Binding-site contacts:
Ligand atom C16 contacts residue PHE453 of chain 1.A at 3.3 Å (hydrophobic).
Ligand atom C9 contacts residue PHE384 of chain 1.A at 3.5 Å (hydrophobic).
Ligand atom C1 contacts residue GLY264 of chain 1.A at 3.3 Å.
Ligand atom C4 contacts residue TRP263 of chain 1.A at 3.8 Å (hydrophobic).
Ligand atom O2 contacts residue MG1 of chain 1.V at 3.2 Å.
Ligand atom C6 contacts residue LEU460 of chain 1.A at 3.6 Å (hydrophobic).
Ligand atom C8 contacts residue PHE268 of chain 1.A at 3.6 Å (hydrophobic).
Ligand atom C3 contacts residue PHE384 of chain 1.A at 3.7 Å (hydrophobic).
Ligand atom C27 contacts residue PHE278 of chain 1.A at 3.9 Å (hydrophobic).
Ligand atom O contacts residue MG1 of chain 1.V at 3.2 Å.
Ligand atom C2 contacts residue ARG459 of chain 1.A at 3.4 Å.
Ligand atom O3 contacts residue GLY264 of chain 1.A at 3.9 Å.
Ligand atom O contacts residue ARG459 of chain 1.A at 4.0 Å.
Ligand atom C34 contacts residue PHE365 of chain 1.A at 4.0 Å (hydrophobic).
Ligand atom C12 contacts residue PHE453 of chain 1.A at 4.0 Å (hydrophobic).
Ligand atom C8 contacts residue LEU460 of chain 1.A at 3.6 Å (hydrophobic).
Ligand atom C15 contacts residue PHE453 of chain 1.A at 4.0 Å (hydrophobic).
Ligand atom C10 contacts residue LEU387 of chain 1.A at 3.8 Å (hydrophobic).
Ligand atom C5 contacts residue GLY264 of chain 1.A at 3.7 Å.
Ligand atom C14 contacts residue ASN271 of chain 1.A at 3.0 Å.
Ligand atom C39 contacts residue SER449 of chain 1.A at 3.9 Å.
Ligand atom C contacts residue ARG383 of chain 1.A at 3.9 Å.
Ligand atom C39 contacts residue ASN271 of chain 1.A at 4.0 Å.
Ligand atom C37 contacts residue VAL368 of chain 1.A at 3.7 Å (hydrophobic).
Ligand atom C23 contacts residue EGY1 of chain 1.T at 4.0 Å.
Ligand atom C7 contacts residue LEU460 of chain 1.A at 4.0 Å (hydrophobic).
Ligand atom O2 contacts residue TRP263 of chain 1.A at 3.7 Å.
Ligand atom C19 contacts residue LEU275 of chain 1.A at 3.7 Å (hydrophobic).
Ligand atom C4 contacts residue ARG459 of chain 1.A at 3.5 Å.
Ligand atom C33 contacts residue MET322 of chain 1.A at 4.0 Å (hydrophobic).
Ligand atom C25 contacts residue ALA323 of chain 1.A at 3.7 Å (hydrophobic).
Ligand atom C15 contacts residue ASN271 of chain 1.A at 3.7 Å.
Ligand atom C27 contacts residue LEU275 of chain 1.A at 3.7 Å (hydrophobic).
Ligand atom P contacts residue MG1 of chain 1.V at 3.8 Å.
Ligand atom C4 contacts residue LEU460 of chain 1.A at 3.8 Å (hydrophobic).
Ligand atom C17 contacts residue PHE453 of chain 1.A at 3.7 Å (hydrophobic).
Ligand atom C17 contacts residue SER449 of chain 1.A at 4.0 Å.
Ligand atom C24 contacts residue ALA323 of chain 1.A at 3.7 Å (hydrophobic).
Ligand atom C32 contacts residue VAL364 of chain 1.A at 3.6 Å (hydrophobic).
Ligand atom C32 contacts residue PHE365 of chain 1.A at 3.9 Å (hydrophobic).

Sequence of chain 1.A:
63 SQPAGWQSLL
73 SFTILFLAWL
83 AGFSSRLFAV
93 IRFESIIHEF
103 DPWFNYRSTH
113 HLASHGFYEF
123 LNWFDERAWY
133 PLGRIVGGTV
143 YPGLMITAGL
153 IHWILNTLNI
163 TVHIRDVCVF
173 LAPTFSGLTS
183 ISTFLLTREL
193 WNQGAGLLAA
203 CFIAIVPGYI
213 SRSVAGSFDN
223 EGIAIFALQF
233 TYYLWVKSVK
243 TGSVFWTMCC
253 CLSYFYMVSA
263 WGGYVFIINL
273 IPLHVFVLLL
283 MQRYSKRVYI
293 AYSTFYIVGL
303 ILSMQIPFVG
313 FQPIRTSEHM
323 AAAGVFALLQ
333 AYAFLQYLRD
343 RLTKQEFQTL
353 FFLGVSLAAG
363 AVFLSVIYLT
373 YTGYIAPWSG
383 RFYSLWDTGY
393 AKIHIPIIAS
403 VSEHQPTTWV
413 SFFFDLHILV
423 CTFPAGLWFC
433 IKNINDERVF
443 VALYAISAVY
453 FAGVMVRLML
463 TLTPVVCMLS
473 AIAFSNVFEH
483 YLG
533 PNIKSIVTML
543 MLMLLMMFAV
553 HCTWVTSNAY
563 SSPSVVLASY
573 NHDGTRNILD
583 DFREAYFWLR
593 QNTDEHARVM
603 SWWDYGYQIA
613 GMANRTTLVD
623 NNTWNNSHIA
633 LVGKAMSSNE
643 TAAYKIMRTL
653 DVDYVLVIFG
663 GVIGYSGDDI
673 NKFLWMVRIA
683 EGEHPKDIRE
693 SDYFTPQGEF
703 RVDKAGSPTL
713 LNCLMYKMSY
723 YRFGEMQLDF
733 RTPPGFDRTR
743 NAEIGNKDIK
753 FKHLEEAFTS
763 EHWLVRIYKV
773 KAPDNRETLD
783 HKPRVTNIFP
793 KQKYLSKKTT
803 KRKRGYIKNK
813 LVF

This small molecule binds to this protein.
Small molecule (SMILES): CC(C)=CCC/C(C)=C\CC/C(C)=C\CC/C(C)=C\CC/C(C)=C\CC/C(C)=C\CC/C(C)=C\CC/C(C)=C\COP(=O)(O)O